Sequence of chain 1.A:
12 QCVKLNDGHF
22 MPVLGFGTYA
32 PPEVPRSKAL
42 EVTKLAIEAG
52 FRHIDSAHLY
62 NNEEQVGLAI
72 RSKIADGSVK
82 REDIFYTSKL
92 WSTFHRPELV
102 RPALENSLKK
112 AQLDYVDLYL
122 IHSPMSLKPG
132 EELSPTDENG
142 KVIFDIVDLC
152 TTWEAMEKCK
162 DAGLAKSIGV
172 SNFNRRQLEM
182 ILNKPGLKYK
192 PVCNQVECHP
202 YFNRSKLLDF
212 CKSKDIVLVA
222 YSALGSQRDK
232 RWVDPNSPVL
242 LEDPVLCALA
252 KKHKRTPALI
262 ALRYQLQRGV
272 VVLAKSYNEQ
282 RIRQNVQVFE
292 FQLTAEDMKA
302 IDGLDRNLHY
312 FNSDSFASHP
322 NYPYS

Binding-site contacts:
Ligand atom F1 contacts residue PHE317 of chain 1.A at 3.5 Å.
Ligand atom CL2 contacts residue TYR325 of chain 1.A at 3.8 Å.
Ligand atom F2 contacts residue TRP92 of chain 1.A at 3.2 Å.
Ligand atom C15 contacts residue NAP1 of chain 1.C at 3.1 Å.
Ligand atom C10 contacts residue NAP1 of chain 1.C at 3.6 Å.
Ligand atom C8 contacts residue NAP1 of chain 1.C at 3.9 Å.
Ligand atom CL1 contacts residue SER314 of chain 1.A at 4.1 Å.
Ligand atom C9 contacts residue PHE312 of chain 1.A at 3.7 Å (hydrophobic).
Ligand atom C9 contacts residue NAP1 of chain 1.C at 3.3 Å.
Ligand atom C8 contacts residue PHE312 of chain 1.A at 3.6 Å (hydrophobic).
Ligand atom C1 contacts residue ASN173 of chain 1.A at 3.8 Å.
Ligand atom CL2 contacts residue ASN173 of chain 1.A at 3.4 Å.
Ligand atom CL1 contacts residue ASN313 of chain 1.A at 4.0 Å.
Ligand atom F3 contacts residue ASN173 of chain 1.A at 3.1 Å.
Ligand atom O1 contacts residue NAP1 of chain 1.C at 3.0 Å.
Ligand atom C14 contacts residue NAP1 of chain 1.C at 3.9 Å.
Ligand atom F3 contacts residue NAP1 of chain 1.C at 3.9 Å.
Ligand atom C1 contacts residue TYR222 of chain 1.A at 3.7 Å (hydrophobic).
Ligand atom C2 contacts residue MET126 of chain 1.A at 4.1 Å (hydrophobic).
Ligand atom C2 contacts residue ASN173 of chain 1.A at 4.0 Å.
Ligand atom F3 contacts residue SER124 of chain 1.A at 3.4 Å.
Ligand atom O1 contacts residue HIS123 of chain 1.A at 2.5 Å (h-bond).
Ligand atom C4 contacts residue PHE312 of chain 1.A at 3.8 Å (hydrophobic).
Ligand atom C15 contacts residue HIS123 of chain 1.A at 3.7 Å.
Ligand atom C15 contacts residue TYR61 of chain 1.A at 3.3 Å (hydrophobic).
Ligand atom C14 contacts residue LEU60 of chain 1.A at 4.1 Å (hydrophobic).
Ligand atom O2 contacts residue TYR61 of chain 1.A at 3.0 Å (h-bond).
Ligand atom C11 contacts residue NAP1 of chain 1.C at 3.9 Å.
Ligand atom C11 contacts residue HIS123 of chain 1.A at 3.9 Å.
Ligand atom C5 contacts residue PHE312 of chain 1.A at 3.7 Å (hydrophobic).
Ligand atom F3 contacts residue HIS123 of chain 1.A at 4.1 Å.
Ligand atom C16 contacts residue TYR30 of chain 1.A at 3.9 Å (hydrophobic).
Ligand atom O2 contacts residue NAP1 of chain 1.C at 3.0 Å.
Ligand atom C12 contacts residue NAP1 of chain 1.C at 4.0 Å.
Ligand atom C17 contacts residue TRP233 of chain 1.A at 3.4 Å (hydrophobic).
Ligand atom C17 contacts residue TYR30 of chain 1.A at 3.7 Å (hydrophobic).
Ligand atom CL2 contacts residue PRO324 of chain 1.A at 3.4 Å.
Ligand atom CL1 contacts residue PHE312 of chain 1.A at 3.5 Å.
Ligand atom C3 contacts residue TYR325 of chain 1.A at 4.0 Å (hydrophobic).
Ligand atom O1 contacts residue TYR61 of chain 1.A at 3.1 Å (h-bond).

A protein and the small-molecule ligand that binds it are described below.
Small molecule (SMILES): CC[C@@H](C(=O)O)c1ccc(-c2cc(Cl)cc(Cl)c2)c(C(F)(F)F)c1